Sequence of chain 1.B:
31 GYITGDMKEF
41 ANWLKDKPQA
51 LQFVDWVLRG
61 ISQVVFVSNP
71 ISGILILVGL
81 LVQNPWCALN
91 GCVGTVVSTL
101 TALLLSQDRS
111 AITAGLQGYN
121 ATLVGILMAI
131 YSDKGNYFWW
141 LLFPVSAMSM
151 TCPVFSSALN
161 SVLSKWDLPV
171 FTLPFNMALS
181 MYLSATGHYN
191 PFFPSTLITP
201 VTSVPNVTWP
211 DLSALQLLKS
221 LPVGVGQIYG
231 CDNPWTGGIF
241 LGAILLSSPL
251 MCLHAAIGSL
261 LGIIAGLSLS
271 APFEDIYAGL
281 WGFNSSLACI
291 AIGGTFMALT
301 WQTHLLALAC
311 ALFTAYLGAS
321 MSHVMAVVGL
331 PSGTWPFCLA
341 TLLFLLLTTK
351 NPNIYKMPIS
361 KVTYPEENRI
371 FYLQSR

Binding-site contacts:
Ligand atom O5 contacts residue ARG376 of chain 1.B at 4.0 Å.
Ligand atom O5 contacts residue SER375 of chain 1.B at 2.8 Å (h-bond).
Ligand atom O1 contacts residue ARG376 of chain 1.B at 4.0 Å.
Ligand atom C2 contacts residue ARG376 of chain 1.B at 4.3 Å.
Ligand atom C4 contacts residue ARG376 of chain 1.B at 3.6 Å.
Ligand atom C5 contacts residue ARG376 of chain 1.B at 4.0 Å.
Ligand atom C6 contacts residue ARG376 of chain 1.B at 3.7 Å.
Ligand atom C1 contacts residue SER375 of chain 1.B at 3.7 Å.
Ligand atom C2 contacts residue SER375 of chain 1.B at 4.5 Å.
Ligand atom C6 contacts residue SER375 of chain 1.B at 3.5 Å.
Ligand atom C3 contacts residue ARG376 of chain 1.B at 4.5 Å.
Ligand atom O4 contacts residue ARG376 of chain 1.B at 4.4 Å.
Ligand atom O1 contacts residue SER375 of chain 1.B at 3.6 Å.
Ligand atom C5 contacts residue SER375 of chain 1.B at 3.8 Å.

A small-molecule ligand and the protein it binds are described below.
Small molecule (SMILES): OC[C@H]1O[C@@H](O)[C@H](O)[C@@H](O)[C@@H]1O